Sequence of chain 1.H:
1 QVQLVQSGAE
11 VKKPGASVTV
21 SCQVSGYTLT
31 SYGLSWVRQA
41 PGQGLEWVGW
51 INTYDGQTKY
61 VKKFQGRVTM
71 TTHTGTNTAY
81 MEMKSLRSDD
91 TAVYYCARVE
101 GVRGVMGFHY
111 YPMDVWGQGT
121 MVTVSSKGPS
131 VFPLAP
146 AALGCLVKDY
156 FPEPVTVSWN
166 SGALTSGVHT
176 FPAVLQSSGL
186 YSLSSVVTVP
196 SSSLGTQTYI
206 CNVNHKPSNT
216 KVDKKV

Sequence of chain 1.B:
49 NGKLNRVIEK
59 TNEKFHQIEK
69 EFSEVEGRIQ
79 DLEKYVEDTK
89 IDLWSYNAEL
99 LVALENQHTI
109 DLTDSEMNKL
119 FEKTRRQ

Sequence of chain 1.A:
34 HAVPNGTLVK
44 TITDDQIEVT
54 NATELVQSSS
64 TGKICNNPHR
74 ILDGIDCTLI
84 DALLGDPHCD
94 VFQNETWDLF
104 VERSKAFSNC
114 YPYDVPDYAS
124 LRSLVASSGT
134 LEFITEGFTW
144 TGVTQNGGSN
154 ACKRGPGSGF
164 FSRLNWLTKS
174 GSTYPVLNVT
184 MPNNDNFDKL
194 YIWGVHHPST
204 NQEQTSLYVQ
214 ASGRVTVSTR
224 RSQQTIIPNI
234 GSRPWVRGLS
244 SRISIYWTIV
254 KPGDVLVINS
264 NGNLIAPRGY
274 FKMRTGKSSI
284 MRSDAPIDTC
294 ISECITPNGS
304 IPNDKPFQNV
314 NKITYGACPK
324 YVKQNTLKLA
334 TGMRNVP

This protein binds this small molecule.
Small molecule (SMILES): CC(=O)N[C@H]1[C@H](O[C@H]2[C@H](O)[C@@H](NC(C)=O)CO[C@@H]2CO)O[C@H](CO)[C@@H](O[C@@H]2O[C@H](CO[C@H]3O[C@H](CO[C@H]4O[C@H](CO)[C@@H](O)[C@H](O)[C@@H]4O[C@H]4O[C@H](CO)[C@@H](O)[C@H](O)[C@@H]4O)[C@@H](O)[C@H](O[C@H]4O[C@H](CO)[C@@H](O)[C@H](O)[C@@H]4O)[C@@H]3O)[C@@H](O)[C@H](O[C@H]3O[C@H](CO)[C@@H](O)[C@H](O)[C@@H]3O)[C@@H]2O)[C@@H]1O

Binding-site contacts:
Ligand atom O5 contacts residue ASN314 of chain 1.A at 4.1 Å.
Ligand atom O5 contacts residue ASP55 of chain 1.H at 4.1 Å.
Ligand atom O7 contacts residue ASN301 of chain 1.A at 3.0 Å (h-bond).
Ligand atom C5 contacts residue ASN301 of chain 1.A at 3.6 Å.
Ligand atom N2 contacts residue VAL313 of chain 1.A at 3.9 Å.
Ligand atom C6 contacts residue GLY104 of chain 1.H at 3.8 Å.
Ligand atom O5 contacts residue TYR54 of chain 1.H at 3.6 Å.
Ligand atom C1 contacts residue GLY104 of chain 1.H at 4.0 Å.
Ligand atom O6 contacts residue THR58 of chain 1.H at 3.8 Å.
Ligand atom O6 contacts residue TYR54 of chain 1.H at 2.7 Å (h-bond).
Ligand atom O7 contacts residue ASP55 of chain 1.H at 2.6 Å (salt-bridge).
Ligand atom O3 contacts residue THR278 of chain 1.E at 4.1 Å.
Ligand atom N2 contacts residue ASN301 of chain 1.A at 2.9 Å (h-bond).
Ligand atom O6 contacts residue THR72 of chain 1.H at 3.7 Å.
Ligand atom O4 contacts residue GLN57 of chain 1.H at 3.9 Å.
Ligand atom C7 contacts residue ASP55 of chain 1.H at 3.8 Å.
Ligand atom C7 contacts residue ASN301 of chain 1.A at 3.1 Å.
Ligand atom C5 contacts residue GLN57 of chain 1.H at 3.6 Å.
Ligand atom C6 contacts residue GLN57 of chain 1.H at 3.7 Å.
Ligand atom C4 contacts residue ASN301 of chain 1.A at 4.2 Å.
Ligand atom C1 contacts residue ASN301 of chain 1.A at 1.4 Å.
Ligand atom O6 contacts residue GLY56 of chain 1.H at 4.1 Å.
Ligand atom O5 contacts residue ASN301 of chain 1.A at 2.3 Å (h-bond).
Ligand atom C8 contacts residue SER61 of chain 1.A at 3.7 Å.
Ligand atom C6 contacts residue TYR54 of chain 1.H at 3.6 Å (hydrophobic).
Ligand atom O2 contacts residue GLN57 of chain 1.H at 3.4 Å.
Ligand atom O5 contacts residue GLY104 of chain 1.H at 3.5 Å (h-bond).
Ligand atom O4 contacts residue THR74 of chain 1.H at 3.6 Å (h-bond).
Ligand atom C6 contacts residue LYS315 of chain 1.A at 3.7 Å.
Ligand atom O6 contacts residue GLY104 of chain 1.H at 3.5 Å (h-bond).
Ligand atom C3 contacts residue ASN301 of chain 1.A at 3.8 Å.
Ligand atom C5 contacts residue ASN314 of chain 1.A at 4.2 Å.
Ligand atom C2 contacts residue ASN301 of chain 1.A at 2.4 Å.
Ligand atom C6 contacts residue GLY56 of chain 1.H at 4.0 Å.
Ligand atom C1 contacts residue VAL313 of chain 1.A at 4.1 Å (hydrophobic).
Ligand atom C6 contacts residue ASP55 of chain 1.H at 3.7 Å.
Ligand atom O7 contacts residue GLN57 of chain 1.H at 4.3 Å.
Ligand atom C6 contacts residue THR58 of chain 1.H at 3.9 Å.
Ligand atom C8 contacts residue VAL313 of chain 1.A at 4.2 Å (hydrophobic).
Ligand atom O3 contacts residue ASN189 of chain 1.E at 3.6 Å.

Sequence of chain 1.E:
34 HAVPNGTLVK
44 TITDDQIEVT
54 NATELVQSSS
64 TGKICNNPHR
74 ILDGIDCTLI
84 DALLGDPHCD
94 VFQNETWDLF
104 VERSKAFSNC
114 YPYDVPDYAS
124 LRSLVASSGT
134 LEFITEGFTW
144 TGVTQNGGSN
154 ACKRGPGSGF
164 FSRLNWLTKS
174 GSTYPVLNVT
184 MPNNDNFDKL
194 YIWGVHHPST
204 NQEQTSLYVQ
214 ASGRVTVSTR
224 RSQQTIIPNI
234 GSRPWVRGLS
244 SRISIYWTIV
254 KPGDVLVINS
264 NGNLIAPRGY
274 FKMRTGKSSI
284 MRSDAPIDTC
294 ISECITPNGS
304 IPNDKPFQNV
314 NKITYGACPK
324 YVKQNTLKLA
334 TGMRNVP